Binding-site contacts:
Ligand atom N51 contacts residue ILE138 of chain 1.B at 2.7 Å (h-bond).
Ligand atom C29 contacts residue GLU64 of chain 1.B at 3.4 Å.
Ligand atom C50 contacts residue ILE138 of chain 1.B at 3.2 Å (hydrophobic).
Ligand atom N3 contacts residue PHE95 of chain 1.B at 3.5 Å.
Ligand atom N3 contacts residue MET96 of chain 1.B at 3.0 Å (h-bond).
Ligand atom N10 contacts residue PHE160 of chain 1.B at 3.4 Å.
Ligand atom C54 contacts residue ILE138 of chain 1.B at 3.2 Å (hydrophobic).
Ligand atom C22 contacts residue ASP159 of chain 1.B at 3.3 Å.
Ligand atom C52 contacts residue HIS139 of chain 1.B at 3.3 Å.
Ligand atom C2 contacts residue PHE95 of chain 1.B at 3.6 Å (hydrophobic).
Ligand atom C49 contacts residue ILE138 of chain 1.B at 3.5 Å (hydrophobic).
Ligand atom C18 contacts residue ILE91 of chain 1.B at 3.6 Å (hydrophobic).
Ligand atom O29 contacts residue ALA158 of chain 1.B at 3.4 Å.
Ligand atom N8 contacts residue ALA47 of chain 1.B at 3.6 Å.
Ligand atom C20 contacts residue LYS49 of chain 1.B at 3.5 Å.
Ligand atom N21 contacts residue MET68 of chain 1.B at 3.3 Å (h-bond).
Ligand atom C25 contacts residue ASP159 of chain 1.B at 3.5 Å.
Ligand atom C18 contacts residue LYS49 of chain 1.B at 3.4 Å.
Ligand atom C11 contacts residue PHE160 of chain 1.B at 3.3 Å (hydrophobic).
Ligand atom C16 contacts residue GLU64 of chain 1.B at 3.4 Å.
Ligand atom C12 contacts residue PHE160 of chain 1.B at 3.7 Å (hydrophobic).
Ligand atom O29 contacts residue ASP159 of chain 1.B at 3.0 Å (salt-bridge).
Ligand atom C2 contacts residue MET96 of chain 1.B at 3.0 Å (hydrophobic).
Ligand atom C17 contacts residue GLU64 of chain 1.B at 3.2 Å.
Ligand atom C17 contacts residue MET68 of chain 1.B at 3.7 Å (hydrophobic).
Ligand atom C52 contacts residue ASP159 of chain 1.B at 3.1 Å.
Ligand atom O29 contacts residue VAL77 of chain 1.B at 3.2 Å.
Ligand atom C20 contacts residue THR93 of chain 1.B at 3.6 Å.
Ligand atom C14 contacts residue THR93 of chain 1.B at 3.4 Å.
Ligand atom C16 contacts residue MET68 of chain 1.B at 3.6 Å (hydrophobic).
Ligand atom C46 contacts residue ILE71 of chain 1.B at 3.5 Å (hydrophobic).
Ligand atom C19 contacts residue THR93 of chain 1.B at 3.5 Å.
Ligand atom C20 contacts residue VAL34 of chain 1.B at 3.7 Å (hydrophobic).
Ligand atom N21 contacts residue GLU64 of chain 1.B at 2.9 Å (salt-bridge).
Ligand atom N51 contacts residue HIS139 of chain 1.B at 3.4 Å (h-bond).
Ligand atom N21 contacts residue ASP159 of chain 1.B at 3.6 Å.
Ligand atom C23 contacts residue ASP159 of chain 1.B at 3.7 Å.
Ligand atom N13 contacts residue THR93 of chain 1.B at 2.9 Å (h-bond).
Ligand atom C53 contacts residue ASP159 of chain 1.B at 3.2 Å.
Ligand atom C54 contacts residue HIS139 of chain 1.B at 3.6 Å.

The protein below binds the small molecule below.
Small molecule (SMILES): Cc1ccc(NC(=O)c2ccc(CN3CCN(C)CC3)cc2)cc1Nc1nccc(-c2cccnc2)n1

Sequence of chain 1.B:
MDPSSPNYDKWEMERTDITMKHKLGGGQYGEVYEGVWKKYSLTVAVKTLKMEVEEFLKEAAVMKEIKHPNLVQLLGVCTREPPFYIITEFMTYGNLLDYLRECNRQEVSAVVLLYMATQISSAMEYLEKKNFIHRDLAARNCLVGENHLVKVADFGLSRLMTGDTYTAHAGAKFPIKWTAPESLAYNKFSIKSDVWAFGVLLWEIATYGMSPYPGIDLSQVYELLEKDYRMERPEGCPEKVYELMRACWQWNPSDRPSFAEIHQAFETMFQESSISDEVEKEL